Sequence of chain 1.C:
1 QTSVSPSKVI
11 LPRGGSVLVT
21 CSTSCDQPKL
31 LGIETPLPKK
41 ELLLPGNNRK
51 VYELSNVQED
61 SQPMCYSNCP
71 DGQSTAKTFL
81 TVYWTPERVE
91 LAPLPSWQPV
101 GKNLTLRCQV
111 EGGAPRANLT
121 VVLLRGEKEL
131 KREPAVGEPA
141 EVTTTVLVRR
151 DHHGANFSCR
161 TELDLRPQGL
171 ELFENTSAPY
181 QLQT

The small molecule below binds the protein below.
Small molecule (SMILES): CC(=O)N[C@@H]1[C@@H](O)[C@H](O)[C@@H](CO)O[C@H]1O

Binding-site contacts:
Ligand atom C7 contacts residue ASN156 of chain 1.C at 2.9 Å.
Ligand atom C2 contacts residue ASN156 of chain 1.C at 2.5 Å.
Ligand atom O6 contacts residue PRO179 of chain 1.C at 3.9 Å.
Ligand atom O5 contacts residue GLN181 of chain 1.C at 4.2 Å.
Ligand atom C8 contacts residue ALA155 of chain 1.C at 4.5 Å (hydrophobic).
Ligand atom C6 contacts residue GLN181 of chain 1.C at 3.9 Å.
Ligand atom C8 contacts residue GLY154 of chain 1.C at 3.4 Å.
Ligand atom O7 contacts residue ASN156 of chain 1.C at 3.6 Å (h-bond).
Ligand atom C6 contacts residue PRO179 of chain 1.C at 4.1 Å (hydrophobic).
Ligand atom C4 contacts residue ASN156 of chain 1.C at 4.3 Å.
Ligand atom O5 contacts residue ASN156 of chain 1.C at 2.4 Å (h-bond).
Ligand atom C3 contacts residue ASN156 of chain 1.C at 3.8 Å.
Ligand atom N2 contacts residue ASN156 of chain 1.C at 2.9 Å (h-bond).
Ligand atom C8 contacts residue ASN156 of chain 1.C at 3.1 Å.
Ligand atom C1 contacts residue ASN156 of chain 1.C at 1.5 Å.
Ligand atom C5 contacts residue ASN156 of chain 1.C at 3.7 Å.
Ligand atom O5 contacts residue PRO179 of chain 1.C at 4.5 Å.